Sequence of chain 1.A:
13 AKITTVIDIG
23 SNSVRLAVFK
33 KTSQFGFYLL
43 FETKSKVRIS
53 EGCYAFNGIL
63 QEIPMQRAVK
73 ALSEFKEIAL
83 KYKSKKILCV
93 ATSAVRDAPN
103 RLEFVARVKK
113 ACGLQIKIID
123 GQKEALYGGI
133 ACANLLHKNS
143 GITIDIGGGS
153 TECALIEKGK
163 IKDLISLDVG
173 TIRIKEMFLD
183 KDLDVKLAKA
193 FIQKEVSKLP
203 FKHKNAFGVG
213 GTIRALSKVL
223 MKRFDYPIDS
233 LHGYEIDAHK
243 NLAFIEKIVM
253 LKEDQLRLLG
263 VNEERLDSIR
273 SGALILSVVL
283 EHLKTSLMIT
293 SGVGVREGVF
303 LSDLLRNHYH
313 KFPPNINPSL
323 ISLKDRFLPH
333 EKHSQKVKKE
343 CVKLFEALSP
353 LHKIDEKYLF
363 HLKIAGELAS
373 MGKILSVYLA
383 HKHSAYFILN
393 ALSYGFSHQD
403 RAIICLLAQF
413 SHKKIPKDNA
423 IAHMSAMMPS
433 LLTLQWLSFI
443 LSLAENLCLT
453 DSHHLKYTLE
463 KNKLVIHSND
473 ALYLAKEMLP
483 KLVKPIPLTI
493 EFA

Sequence of chain 1.B:
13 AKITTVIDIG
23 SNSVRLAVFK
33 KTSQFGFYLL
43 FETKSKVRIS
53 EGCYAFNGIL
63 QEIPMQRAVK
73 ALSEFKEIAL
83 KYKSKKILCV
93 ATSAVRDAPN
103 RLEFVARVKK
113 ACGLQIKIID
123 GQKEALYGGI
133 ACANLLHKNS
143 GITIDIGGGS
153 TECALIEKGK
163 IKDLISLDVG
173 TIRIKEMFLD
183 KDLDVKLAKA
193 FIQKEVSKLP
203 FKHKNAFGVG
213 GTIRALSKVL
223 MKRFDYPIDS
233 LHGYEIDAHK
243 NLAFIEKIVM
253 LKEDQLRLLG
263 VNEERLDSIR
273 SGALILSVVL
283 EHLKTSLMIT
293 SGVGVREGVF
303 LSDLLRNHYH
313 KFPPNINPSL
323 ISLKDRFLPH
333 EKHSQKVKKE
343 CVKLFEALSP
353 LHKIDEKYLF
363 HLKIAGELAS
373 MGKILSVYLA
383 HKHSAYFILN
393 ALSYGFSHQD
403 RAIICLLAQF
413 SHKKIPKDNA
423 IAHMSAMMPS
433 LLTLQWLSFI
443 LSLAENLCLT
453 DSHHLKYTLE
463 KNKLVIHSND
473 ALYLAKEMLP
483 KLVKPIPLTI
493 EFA

Binding-site contacts:
Ligand atom O2G contacts residue LEU381 of chain 1.B at 3.2 Å (h-bond).
Ligand atom N7 contacts residue LEU233 of chain 1.A at 3.6 Å.
Ligand atom O1A contacts residue LEU381 of chain 1.B at 3.6 Å.
Ligand atom PA contacts residue MG1 of chain 1.O at 3.5 Å.
Ligand atom PG contacts residue MG1 of chain 1.O at 3.3 Å.
Ligand atom C2 contacts residue TYR380 of chain 1.B at 3.2 Å (hydrophobic).
Ligand atom S1G contacts residue LEU381 of chain 1.B at 3.8 Å.
Ligand atom N2 contacts residue ARG298 of chain 1.A at 3.2 Å (salt-bridge).
Ligand atom C5 contacts residue TYR380 of chain 1.B at 3.4 Å (hydrophobic).
Ligand atom O2' contacts residue LYS220 of chain 1.A at 2.8 Å (salt-bridge).
Ligand atom O1A contacts residue TYR380 of chain 1.B at 3.4 Å.
Ligand atom N1 contacts residue TYR380 of chain 1.B at 3.1 Å (h-bond).
Ligand atom PG contacts residue HIS383 of chain 1.B at 3.5 Å.
Ligand atom N7 contacts residue TYR380 of chain 1.B at 3.5 Å.
Ligand atom PG contacts residue ALA382 of chain 1.B at 3.7 Å.
Ligand atom C6 contacts residue GLY294 of chain 1.A at 3.7 Å.
Ligand atom O3' contacts residue LYS46 of chain 1.A at 2.7 Å (salt-bridge).
Ligand atom O1A contacts residue MG1 of chain 1.O at 2.2 Å.
Ligand atom O2G contacts residue MG1 of chain 1.O at 2.2 Å.
Ligand atom N2 contacts residue ARG216 of chain 1.A at 3.5 Å.
Ligand atom C8 contacts residue LEU233 of chain 1.A at 3.5 Å (hydrophobic).
Ligand atom O1A contacts residue VAL379 of chain 1.B at 3.1 Å (h-bond).
Ligand atom O2B contacts residue MG1 of chain 1.O at 2.2 Å.
Ligand atom O6 contacts residue GLY294 of chain 1.A at 3.5 Å.
Ligand atom O3G contacts residue HIS383 of chain 1.B at 2.7 Å (h-bond).
Ligand atom N2 contacts residue TYR380 of chain 1.B at 3.5 Å (h-bond).
Ligand atom N1 contacts residue GLY294 of chain 1.A at 2.7 Å (h-bond).
Ligand atom PB contacts residue MG1 of chain 1.O at 3.3 Å.
Ligand atom S1G contacts residue ALA382 of chain 1.B at 3.6 Å.
Ligand atom C6 contacts residue TYR380 of chain 1.B at 3.4 Å (hydrophobic).
Ligand atom O6 contacts residue TYR380 of chain 1.B at 3.5 Å.
Ligand atom N2 contacts residue GLY294 of chain 1.A at 3.3 Å (h-bond).
Ligand atom O3G contacts residue MG1 of chain 1.O at 3.6 Å.
Ligand atom O2G contacts residue VAL379 of chain 1.B at 3.1 Å (h-bond).
Ligand atom N3 contacts residue TYR380 of chain 1.B at 3.7 Å.
Ligand atom S1G contacts residue HIS383 of chain 1.B at 3.4 Å (h-bond).
Ligand atom O2G contacts residue ALA382 of chain 1.B at 3.1 Å (h-bond).
Ligand atom C2 contacts residue GLY294 of chain 1.A at 3.4 Å.
Ligand atom C4 contacts residue TYR380 of chain 1.B at 3.4 Å (hydrophobic).
Ligand atom O2A contacts residue LEU381 of chain 1.B at 2.9 Å (h-bond).

This small molecule binds to this protein.
Small molecule (SMILES): Nc1nc2c(ncn2[C@@H]2O[C@H](CO[P](=O)(O)O[P](=O)(O)OP(O)(O)=S)[C@@H](O)[C@H]2O)c(=O)[nH]1